Binding-site contacts:
Ligand atom C15 contacts residue PHE83 of chain 1.A at 3.7 Å (hydrophobic).
Ligand atom N5 contacts residue PHE83 of chain 1.A at 3.8 Å.
Ligand atom C4 contacts residue ALA35 of chain 1.A at 3.5 Å (hydrophobic).
Ligand atom N6 contacts residue MET84 of chain 1.A at 3.0 Å (h-bond).
Ligand atom F35 contacts residue VAL23 of chain 1.A at 3.4 Å.
Ligand atom C30 contacts residue ILE15 of chain 1.A at 3.8 Å (hydrophobic).
Ligand atom C4 contacts residue GLU82 of chain 1.A at 3.6 Å.
Ligand atom C26 contacts residue PHE83 of chain 1.A at 3.7 Å (hydrophobic).
Ligand atom O24 contacts residue GLY87 of chain 1.A at 3.5 Å.
Ligand atom C27 contacts residue PHE83 of chain 1.A at 3.8 Å (hydrophobic).
Ligand atom C3 contacts residue PHE81 of chain 1.A at 3.5 Å (hydrophobic).
Ligand atom F36 contacts residue PHE81 of chain 1.A at 3.7 Å.
Ligand atom O23 contacts residue HIS86 of chain 1.A at 3.4 Å.
Ligand atom N6 contacts residue ALA35 of chain 1.A at 3.7 Å.
Ligand atom N5 contacts residue ALA35 of chain 1.A at 3.4 Å.
Ligand atom N10 contacts residue MET84 of chain 1.A at 3.0 Å (h-bond).
Ligand atom C15 contacts residue GLU85 of chain 1.A at 3.5 Å.
Ligand atom C15 contacts residue GLY87 of chain 1.A at 3.6 Å.
Ligand atom N6 contacts residue GLU82 of chain 1.A at 3.7 Å.
Ligand atom C4 contacts residue LEU135 of chain 1.A at 3.6 Å (hydrophobic).
Ligand atom N5 contacts residue GLU82 of chain 1.A at 2.7 Å (salt-bridge).
Ligand atom N5 contacts residue MET84 of chain 1.A at 3.4 Å (h-bond).
Ligand atom C3 contacts residue LEU135 of chain 1.A at 3.8 Å (hydrophobic).
Ligand atom N14 contacts residue GLU85 of chain 1.A at 3.8 Å.
Ligand atom C31 contacts residue ALA35 of chain 1.A at 3.8 Å (hydrophobic).
Ligand atom C16 contacts residue GLU85 of chain 1.A at 3.3 Å.
Ligand atom C11 contacts residue MET84 of chain 1.A at 3.4 Å (hydrophobic).
Ligand atom C1 contacts residue SER145 of chain 1.A at 3.3 Å.
Ligand atom F36 contacts residue LYS37 of chain 1.A at 3.5 Å.
Ligand atom C11 contacts residue GLY87 of chain 1.A at 3.7 Å.
Ligand atom F35 contacts residue PHE81 of chain 1.A at 3.7 Å.
Ligand atom F35 contacts residue ALA35 of chain 1.A at 3.4 Å.
Ligand atom O9 contacts residue ILE15 of chain 1.A at 3.7 Å.
Ligand atom C15 contacts residue MET84 of chain 1.A at 3.0 Å (hydrophobic).
Ligand atom C29 contacts residue ILE15 of chain 1.A at 3.6 Å (hydrophobic).
Ligand atom C26 contacts residue GLU85 of chain 1.A at 3.7 Å.
Ligand atom C31 contacts residue LEU135 of chain 1.A at 3.7 Å (hydrophobic).
Ligand atom C3 contacts residue GLU82 of chain 1.A at 3.8 Å.
Ligand atom C33 contacts residue PHE20 of chain 1.A at 3.6 Å (hydrophobic).
Ligand atom O23 contacts residue GLU85 of chain 1.A at 3.5 Å (salt-bridge).

A small-molecule ligand and the protein it binds are described below.
Small molecule (SMILES): C[C@@]12Cc3[nH]nc(C(=O)Nc4cnn([C@H](c5ccccc5)[C@H]5CCCCS5(=O)=O)c4)c3C[C@@H]1C2(F)F

Sequence of chain 1.A:
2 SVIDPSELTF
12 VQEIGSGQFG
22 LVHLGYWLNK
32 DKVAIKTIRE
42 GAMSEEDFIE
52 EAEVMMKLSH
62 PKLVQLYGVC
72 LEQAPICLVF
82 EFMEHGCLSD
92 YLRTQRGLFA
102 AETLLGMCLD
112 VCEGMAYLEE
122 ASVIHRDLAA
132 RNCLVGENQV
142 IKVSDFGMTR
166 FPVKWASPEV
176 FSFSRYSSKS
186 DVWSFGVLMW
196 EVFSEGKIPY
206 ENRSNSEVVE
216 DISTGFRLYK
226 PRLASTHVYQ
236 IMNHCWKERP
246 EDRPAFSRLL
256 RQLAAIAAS